The protein below binds the small molecule below.
Small molecule (SMILES): CC[C@H](C)C(=O)O[C@H]1CCC=C2C=C[C@H](C)[C@H](CC[C@@H](O)C[C@@H](O)CC(=O)O)[C@H]21

Binding-site contacts:
Ligand atom C11 contacts residue SER144 of chain 1.A at 3.7 Å.
Ligand atom C5 contacts residue GLU138 of chain 1.A at 3.7 Å.
Ligand atom O3 contacts residue MET236 of chain 1.B at 3.5 Å.
Ligand atom C22 contacts residue SER240 of chain 1.B at 3.6 Å.
Ligand atom C6 contacts residue ASN334 of chain 1.A at 3.8 Å.
Ligand atom O5 contacts residue ASN334 of chain 1.A at 2.8 Å (h-bond).
Ligand atom O1B contacts residue LEU432 of chain 1.A at 3.7 Å.
Ligand atom O1A contacts residue LYS271 of chain 1.B at 3.1 Å (salt-bridge).
Ligand atom O1A contacts residue SER263 of chain 1.B at 2.6 Å (h-bond).
Ligand atom C9 contacts residue LEU432 of chain 1.A at 3.9 Å (hydrophobic).
Ligand atom C1 contacts residue LYS271 of chain 1.B at 3.4 Å.
Ligand atom O1A contacts residue ARG169 of chain 1.B at 3.5 Å (salt-bridge).
Ligand atom O1B contacts residue ALA330 of chain 1.A at 3.9 Å.
Ligand atom C1 contacts residue LYS314 of chain 1.A at 3.3 Å.
Ligand atom O3 contacts residue ASP269 of chain 1.B at 2.8 Å (salt-bridge).
Ligand atom C5 contacts residue ASN334 of chain 1.A at 3.6 Å.
Ligand atom O1B contacts residue LYS314 of chain 1.A at 2.8 Å (salt-bridge).
Ligand atom C1 contacts residue SER263 of chain 1.B at 3.4 Å.
Ligand atom O1A contacts residue LYS314 of chain 1.A at 3.3 Å (salt-bridge).
Ligand atom C4 contacts residue ASN334 of chain 1.A at 3.8 Å.
Ligand atom O5 contacts residue LYS270 of chain 1.B at 2.7 Å (salt-bridge).
Ligand atom O1A contacts residue ASN265 of chain 1.B at 3.7 Å.
Ligand atom C4 contacts residue LYS270 of chain 1.B at 3.9 Å.
Ligand atom C22 contacts residue VAL262 of chain 1.B at 3.9 Å (hydrophobic).
Ligand atom C3 contacts residue ASP269 of chain 1.B at 3.4 Å.
Ligand atom C2 contacts residue ASP269 of chain 1.B at 3.8 Å.
Ligand atom C22 contacts residue ARG169 of chain 1.B at 3.5 Å.
Ligand atom O3 contacts residue ARG169 of chain 1.B at 3.1 Å (salt-bridge).
Ligand atom C9A contacts residue LEU141 of chain 1.A at 3.8 Å (hydrophobic).
Ligand atom C10 contacts residue LEU432 of chain 1.A at 3.8 Å (hydrophobic).
Ligand atom C2 contacts residue LYS271 of chain 1.B at 3.5 Å.
Ligand atom O5 contacts residue GLU138 of chain 1.A at 2.7 Å (salt-bridge).
Ligand atom C4 contacts residue ASP269 of chain 1.B at 3.3 Å.
Ligand atom C7 contacts residue GLU138 of chain 1.A at 3.7 Å.
Ligand atom C5 contacts residue LYS270 of chain 1.B at 3.9 Å.
Ligand atom O1B contacts residue SER263 of chain 1.B at 3.5 Å (h-bond).
Ligand atom C9 contacts residue HIS331 of chain 1.A at 3.9 Å.
Ligand atom C10 contacts residue SER144 of chain 1.A at 3.4 Å.
Ligand atom C1 contacts residue ALA330 of chain 1.A at 3.6 Å (hydrophobic).
Ligand atom C2 contacts residue ALA330 of chain 1.A at 3.4 Å (hydrophobic).

Sequence of chain 1.B:
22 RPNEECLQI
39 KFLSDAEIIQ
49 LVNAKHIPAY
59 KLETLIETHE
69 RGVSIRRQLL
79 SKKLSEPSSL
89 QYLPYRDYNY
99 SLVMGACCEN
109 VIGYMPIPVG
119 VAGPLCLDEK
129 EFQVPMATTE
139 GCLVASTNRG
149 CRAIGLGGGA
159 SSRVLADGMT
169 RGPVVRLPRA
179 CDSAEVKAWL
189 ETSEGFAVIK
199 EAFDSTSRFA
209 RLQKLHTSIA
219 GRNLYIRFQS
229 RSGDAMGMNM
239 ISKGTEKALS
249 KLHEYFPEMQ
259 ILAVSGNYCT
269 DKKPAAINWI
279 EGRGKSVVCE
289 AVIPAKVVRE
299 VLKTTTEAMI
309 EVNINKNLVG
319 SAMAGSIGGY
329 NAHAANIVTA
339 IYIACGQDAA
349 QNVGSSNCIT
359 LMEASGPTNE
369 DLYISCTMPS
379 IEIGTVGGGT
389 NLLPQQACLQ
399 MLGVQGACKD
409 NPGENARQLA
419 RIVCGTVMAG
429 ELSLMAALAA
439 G

Sequence of chain 1.A:
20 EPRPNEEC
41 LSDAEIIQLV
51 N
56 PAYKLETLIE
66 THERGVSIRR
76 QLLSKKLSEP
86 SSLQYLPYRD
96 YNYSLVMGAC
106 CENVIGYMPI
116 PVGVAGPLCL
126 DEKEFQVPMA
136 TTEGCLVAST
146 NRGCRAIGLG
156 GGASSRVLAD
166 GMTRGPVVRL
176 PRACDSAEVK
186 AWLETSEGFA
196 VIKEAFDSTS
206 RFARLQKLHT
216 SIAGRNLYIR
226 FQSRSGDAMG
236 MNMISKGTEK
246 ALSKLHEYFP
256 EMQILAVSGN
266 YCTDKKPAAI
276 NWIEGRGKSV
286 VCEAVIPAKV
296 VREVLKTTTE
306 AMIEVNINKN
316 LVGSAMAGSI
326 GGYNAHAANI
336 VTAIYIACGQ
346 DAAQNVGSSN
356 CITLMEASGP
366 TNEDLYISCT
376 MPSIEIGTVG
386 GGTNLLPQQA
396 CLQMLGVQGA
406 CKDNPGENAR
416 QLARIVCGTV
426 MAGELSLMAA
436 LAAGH